Sequence of chain 1.B:
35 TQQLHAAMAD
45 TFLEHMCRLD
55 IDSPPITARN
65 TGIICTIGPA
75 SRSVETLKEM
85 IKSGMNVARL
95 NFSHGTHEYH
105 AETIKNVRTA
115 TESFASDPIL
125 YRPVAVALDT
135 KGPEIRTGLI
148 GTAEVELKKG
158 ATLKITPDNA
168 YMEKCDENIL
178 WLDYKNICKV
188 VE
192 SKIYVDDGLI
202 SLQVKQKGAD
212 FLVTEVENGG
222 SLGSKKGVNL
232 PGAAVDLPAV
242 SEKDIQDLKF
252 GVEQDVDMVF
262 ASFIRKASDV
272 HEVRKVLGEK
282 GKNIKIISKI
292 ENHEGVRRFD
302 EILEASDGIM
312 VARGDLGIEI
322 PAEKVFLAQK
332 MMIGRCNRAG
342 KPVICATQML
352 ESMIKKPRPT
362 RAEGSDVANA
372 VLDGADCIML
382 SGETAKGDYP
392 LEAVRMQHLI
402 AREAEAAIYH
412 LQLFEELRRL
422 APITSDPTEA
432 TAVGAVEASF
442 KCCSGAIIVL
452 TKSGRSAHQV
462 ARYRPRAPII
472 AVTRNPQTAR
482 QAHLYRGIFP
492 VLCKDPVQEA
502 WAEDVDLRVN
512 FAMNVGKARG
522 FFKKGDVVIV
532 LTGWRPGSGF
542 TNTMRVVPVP

Binding-site contacts:
Ligand atom C2 contacts residue THR348 of chain 1.B at 3.6 Å.
Ligand atom C2 contacts residue GLY315 of chain 1.B at 3.5 Å.
Ligand atom C2 contacts residue ASP316 of chain 1.B at 3.4 Å.
Ligand atom O2 contacts residue ALA313 of chain 1.B at 3.4 Å (h-bond).
Ligand atom C1 contacts residue MG1 of chain 1.J at 3.4 Å.
Ligand atom O2 contacts residue GLY315 of chain 1.B at 3.1 Å.
Ligand atom O3 contacts residue LYS290 of chain 1.B at 3.1 Å.
Ligand atom O2 contacts residue ARG314 of chain 1.B at 4.2 Å.
Ligand atom O4 contacts residue GLY315 of chain 1.B at 3.0 Å (h-bond).
Ligand atom O2 contacts residue GLU292 of chain 1.B at 3.6 Å (salt-bridge).
Ligand atom O3 contacts residue ALA313 of chain 1.B at 3.4 Å.
Ligand atom O1 contacts residue ALA313 of chain 1.B at 4.5 Å.
Ligand atom C2 contacts residue ARG314 of chain 1.B at 4.2 Å.
Ligand atom C2 contacts residue ALA313 of chain 1.B at 3.5 Å (hydrophobic).
Ligand atom O3 contacts residue GLU292 of chain 1.B at 3.5 Å (salt-bridge).
Ligand atom O1 contacts residue ASP316 of chain 1.B at 2.5 Å (salt-bridge).
Ligand atom C2 contacts residue MG1 of chain 1.J at 4.5 Å.
Ligand atom C1 contacts residue LYS290 of chain 1.B at 3.7 Å.
Ligand atom O3 contacts residue THR348 of chain 1.B at 4.1 Å.
Ligand atom C1 contacts residue GLU292 of chain 1.B at 2.9 Å.
Ligand atom O4 contacts residue ALA313 of chain 1.B at 3.2 Å.
Ligand atom O4 contacts residue ARG314 of chain 1.B at 3.4 Å (salt-bridge).
Ligand atom O4 contacts residue THR348 of chain 1.B at 2.5 Å (h-bond).
Ligand atom O1 contacts residue MG1 of chain 1.J at 2.2 Å.
Ligand atom O2 contacts residue MG1 of chain 1.J at 4.5 Å.
Ligand atom C1 contacts residue ALA313 of chain 1.B at 3.6 Å (hydrophobic).
Ligand atom O2 contacts residue LEU317 of chain 1.B at 4.2 Å.
Ligand atom O2 contacts residue ASP316 of chain 1.B at 2.3 Å (salt-bridge).
Ligand atom O1 contacts residue LYS290 of chain 1.B at 3.5 Å (salt-bridge).
Ligand atom C2 contacts residue GLU292 of chain 1.B at 3.6 Å.
Ligand atom C1 contacts residue THR348 of chain 1.B at 4.3 Å.
Ligand atom O3 contacts residue MG1 of chain 1.J at 4.0 Å.
Ligand atom C1 contacts residue ASP316 of chain 1.B at 3.4 Å.
Ligand atom O1 contacts residue GLU292 of chain 1.B at 2.6 Å (salt-bridge).
Ligand atom O4 contacts residue ASP316 of chain 1.B at 4.0 Å.

A protein and the small-molecule ligand that binds it are described below.
Small molecule (SMILES): O=C([O-])C(=O)[O-]